Sequence of chain 1.F:
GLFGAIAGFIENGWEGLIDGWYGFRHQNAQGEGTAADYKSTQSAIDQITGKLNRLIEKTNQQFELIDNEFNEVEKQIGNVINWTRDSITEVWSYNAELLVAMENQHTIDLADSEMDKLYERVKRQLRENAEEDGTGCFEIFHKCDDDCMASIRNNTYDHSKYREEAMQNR

Binding-site contacts:
Ligand atom C7 contacts residue GLU72 of chain 1.F at 4.0 Å.
Ligand atom C4 contacts residue ASN82 of chain 1.F at 4.3 Å.
Ligand atom C1 contacts residue ASN82 of chain 1.F at 1.4 Å.
Ligand atom C7 contacts residue ASN79 of chain 1.F at 3.6 Å.
Ligand atom N2 contacts residue GLU72 of chain 1.F at 4.2 Å.
Ligand atom C7 contacts residue ASN82 of chain 1.F at 3.7 Å.
Ligand atom C7 contacts residue LYS75 of chain 1.F at 3.9 Å.
Ligand atom C8 contacts residue ASN79 of chain 1.F at 3.2 Å.
Ligand atom O7 contacts residue ASN82 of chain 1.F at 4.0 Å.
Ligand atom C3 contacts residue ASN82 of chain 1.F at 3.8 Å.
Ligand atom C5 contacts residue ASN82 of chain 1.F at 3.7 Å.
Ligand atom O7 contacts residue LYS75 of chain 1.F at 3.8 Å.
Ligand atom C8 contacts residue GLU72 of chain 1.F at 3.4 Å.
Ligand atom C2 contacts residue ASN82 of chain 1.F at 2.5 Å.
Ligand atom N2 contacts residue ASN82 of chain 1.F at 2.9 Å (h-bond).
Ligand atom C8 contacts residue LYS75 of chain 1.F at 3.3 Å.
Ligand atom O7 contacts residue ASN79 of chain 1.F at 3.7 Å.
Ligand atom O3 contacts residue GLU72 of chain 1.F at 4.3 Å.
Ligand atom O5 contacts residue ASN82 of chain 1.F at 2.4 Å (h-bond).

A small-molecule ligand and the protein it binds are described below.
Small molecule (SMILES): CC(=O)N[C@@H]1[C@@H](O)[C@H](O)[C@@H](CO)O[C@H]1O